Binding-site contacts:
Ligand atom C3 contacts residue ASN1098 of chain 1.C at 3.8 Å.
Ligand atom C7 contacts residue ASN1098 of chain 1.C at 3.4 Å.
Ligand atom C4 contacts residue ASN1098 of chain 1.C at 4.2 Å.
Ligand atom C3 contacts residue HIS1101 of chain 1.C at 3.9 Å.
Ligand atom C5 contacts residue HIS1101 of chain 1.C at 4.1 Å.
Ligand atom O6 contacts residue PHE1103 of chain 1.C at 3.5 Å.
Ligand atom C6 contacts residue PHE1103 of chain 1.C at 3.6 Å (hydrophobic).
Ligand atom C1 contacts residue ASN1098 of chain 1.C at 1.4 Å.
Ligand atom C8 contacts residue THR1100 of chain 1.C at 3.8 Å.
Ligand atom C8 contacts residue ASN1098 of chain 1.C at 3.4 Å.
Ligand atom O5 contacts residue ASN1098 of chain 1.C at 2.4 Å (h-bond).
Ligand atom C1 contacts residue PHE1103 of chain 1.C at 4.2 Å (hydrophobic).
Ligand atom O5 contacts residue PHE1103 of chain 1.C at 3.7 Å.
Ligand atom C5 contacts residue PHE1103 of chain 1.C at 3.8 Å (hydrophobic).
Ligand atom C7 contacts residue THR1100 of chain 1.C at 4.5 Å.
Ligand atom C5 contacts residue ASN1098 of chain 1.C at 3.7 Å.
Ligand atom C4 contacts residue HIS1101 of chain 1.C at 4.3 Å.
Ligand atom C1 contacts residue HIS1101 of chain 1.C at 4.3 Å.
Ligand atom O7 contacts residue ASN1098 of chain 1.C at 3.4 Å (h-bond).
Ligand atom N2 contacts residue THR1100 of chain 1.C at 4.1 Å.
Ligand atom C8 contacts residue GLY1099 of chain 1.C at 4.4 Å.
Ligand atom N2 contacts residue ASN1098 of chain 1.C at 2.9 Å (h-bond).
Ligand atom O4 contacts residue HIS1101 of chain 1.C at 4.2 Å.
Ligand atom C2 contacts residue ASN1098 of chain 1.C at 2.5 Å.

Sequence of chain 1.C:
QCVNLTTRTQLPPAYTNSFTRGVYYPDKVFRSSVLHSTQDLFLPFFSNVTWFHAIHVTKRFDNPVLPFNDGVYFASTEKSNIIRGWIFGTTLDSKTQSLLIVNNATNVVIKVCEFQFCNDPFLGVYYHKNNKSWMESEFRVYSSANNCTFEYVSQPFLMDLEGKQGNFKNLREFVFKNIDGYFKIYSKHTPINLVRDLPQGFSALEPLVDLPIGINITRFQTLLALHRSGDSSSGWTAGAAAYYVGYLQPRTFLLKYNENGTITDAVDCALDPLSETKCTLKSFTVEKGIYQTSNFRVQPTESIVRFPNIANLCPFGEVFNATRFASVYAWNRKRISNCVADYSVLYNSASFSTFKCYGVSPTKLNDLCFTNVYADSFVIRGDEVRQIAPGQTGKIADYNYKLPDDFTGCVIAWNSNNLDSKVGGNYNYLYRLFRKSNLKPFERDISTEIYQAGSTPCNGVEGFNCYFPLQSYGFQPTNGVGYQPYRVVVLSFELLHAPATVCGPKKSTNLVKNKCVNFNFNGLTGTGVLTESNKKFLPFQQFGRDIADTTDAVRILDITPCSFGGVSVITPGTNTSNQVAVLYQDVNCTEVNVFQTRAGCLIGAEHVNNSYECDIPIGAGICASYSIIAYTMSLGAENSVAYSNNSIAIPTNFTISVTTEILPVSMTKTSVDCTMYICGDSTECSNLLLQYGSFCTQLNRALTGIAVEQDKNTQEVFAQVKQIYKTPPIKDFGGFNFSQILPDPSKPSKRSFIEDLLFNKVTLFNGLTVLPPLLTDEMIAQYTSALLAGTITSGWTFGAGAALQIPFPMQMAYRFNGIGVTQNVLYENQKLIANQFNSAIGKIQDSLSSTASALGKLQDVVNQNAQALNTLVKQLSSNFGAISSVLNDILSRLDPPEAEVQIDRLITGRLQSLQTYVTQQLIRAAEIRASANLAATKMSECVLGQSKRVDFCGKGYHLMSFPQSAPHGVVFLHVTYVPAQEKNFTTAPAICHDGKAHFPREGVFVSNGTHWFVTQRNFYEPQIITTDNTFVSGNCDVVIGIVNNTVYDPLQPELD

The protein below binds the small molecule below.
Small molecule (SMILES): CC(=O)N[C@@H]1[C@@H](O)[C@H](O)[C@@H](CO)O[C@H]1O